A protein and the small-molecule ligand that binds it are described below.
Small molecule (SMILES): CC(=O)N[C@@H]1[C@@H](O)[C@H](O)[C@@H](CO)O[C@H]1O

Sequence of chain 1.I:
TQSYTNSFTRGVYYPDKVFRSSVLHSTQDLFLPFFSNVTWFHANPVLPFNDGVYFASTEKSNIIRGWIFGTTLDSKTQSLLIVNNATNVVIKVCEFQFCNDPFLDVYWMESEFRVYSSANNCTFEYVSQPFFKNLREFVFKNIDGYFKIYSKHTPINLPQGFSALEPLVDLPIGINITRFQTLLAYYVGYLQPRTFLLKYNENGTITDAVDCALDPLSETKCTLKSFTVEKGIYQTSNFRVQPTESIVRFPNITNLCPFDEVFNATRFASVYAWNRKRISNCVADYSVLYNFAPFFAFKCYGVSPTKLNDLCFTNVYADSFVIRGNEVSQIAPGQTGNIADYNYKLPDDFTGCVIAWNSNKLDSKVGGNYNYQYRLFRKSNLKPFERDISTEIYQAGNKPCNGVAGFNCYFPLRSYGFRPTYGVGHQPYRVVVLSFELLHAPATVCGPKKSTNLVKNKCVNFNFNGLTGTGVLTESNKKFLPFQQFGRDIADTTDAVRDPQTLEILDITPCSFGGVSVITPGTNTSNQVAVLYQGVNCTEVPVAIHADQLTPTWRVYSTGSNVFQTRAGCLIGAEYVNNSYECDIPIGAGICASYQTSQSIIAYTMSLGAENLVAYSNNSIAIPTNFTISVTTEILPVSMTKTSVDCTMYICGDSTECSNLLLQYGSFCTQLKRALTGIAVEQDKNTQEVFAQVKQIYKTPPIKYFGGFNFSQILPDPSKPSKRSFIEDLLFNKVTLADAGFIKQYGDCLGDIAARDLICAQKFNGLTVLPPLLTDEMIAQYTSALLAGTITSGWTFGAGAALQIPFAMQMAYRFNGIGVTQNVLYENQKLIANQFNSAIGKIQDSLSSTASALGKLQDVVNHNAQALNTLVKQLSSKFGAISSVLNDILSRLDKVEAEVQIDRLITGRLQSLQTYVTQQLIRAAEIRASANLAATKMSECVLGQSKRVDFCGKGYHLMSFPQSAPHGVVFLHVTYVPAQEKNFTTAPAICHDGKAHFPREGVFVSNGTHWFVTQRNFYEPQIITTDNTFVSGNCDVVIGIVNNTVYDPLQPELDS

Binding-site contacts:
Ligand atom N2 contacts residue ASN1071 of chain 1.I at 3.0 Å (h-bond).
Ligand atom C8 contacts residue ASN1071 of chain 1.I at 3.5 Å.
Ligand atom C3 contacts residue ASN1071 of chain 1.I at 3.8 Å.
Ligand atom C8 contacts residue THR1073 of chain 1.I at 3.8 Å.
Ligand atom C8 contacts residue ASN1095 of chain 1.I at 4.0 Å.
Ligand atom O7 contacts residue THR1073 of chain 1.I at 3.4 Å (h-bond).
Ligand atom C8 contacts residue SER1094 of chain 1.I at 3.7 Å.
Ligand atom O5 contacts residue ASN1071 of chain 1.I at 2.3 Å (h-bond).
Ligand atom C4 contacts residue ASN1071 of chain 1.I at 4.2 Å.
Ligand atom C8 contacts residue PHE1072 of chain 1.I at 3.7 Å (hydrophobic).
Ligand atom C7 contacts residue PHE1072 of chain 1.I at 4.0 Å (hydrophobic).
Ligand atom O7 contacts residue PHE1072 of chain 1.I at 3.7 Å.
Ligand atom C2 contacts residue ASN1071 of chain 1.I at 2.5 Å.
Ligand atom C5 contacts residue ASN1071 of chain 1.I at 3.6 Å.
Ligand atom C7 contacts residue ASN1071 of chain 1.I at 3.6 Å.
Ligand atom C1 contacts residue ASN1071 of chain 1.I at 1.4 Å.
Ligand atom O7 contacts residue ASN1071 of chain 1.I at 3.7 Å.
Ligand atom C7 contacts residue THR1073 of chain 1.I at 4.1 Å.